Sequence of chain 1.C:
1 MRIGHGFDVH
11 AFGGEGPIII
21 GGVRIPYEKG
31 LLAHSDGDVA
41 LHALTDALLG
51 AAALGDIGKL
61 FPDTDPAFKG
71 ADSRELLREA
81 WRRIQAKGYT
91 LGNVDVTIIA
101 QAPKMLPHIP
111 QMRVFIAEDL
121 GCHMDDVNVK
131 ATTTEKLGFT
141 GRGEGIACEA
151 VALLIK

Sequence of chain 1.B:
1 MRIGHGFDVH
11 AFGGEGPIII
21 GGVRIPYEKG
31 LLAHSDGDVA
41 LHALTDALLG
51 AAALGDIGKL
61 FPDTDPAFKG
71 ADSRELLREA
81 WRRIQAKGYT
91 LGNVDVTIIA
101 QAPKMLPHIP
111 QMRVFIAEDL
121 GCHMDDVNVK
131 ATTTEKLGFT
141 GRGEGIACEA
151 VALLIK

Binding-site contacts:
Ligand atom PA contacts residue PHE139 of chain 1.B at 3.8 Å.
Ligand atom PB contacts residue ARG142 of chain 1.A at 3.6 Å.
Ligand atom O2B contacts residue ARG142 of chain 1.A at 3.1 Å (salt-bridge).
Ligand atom C5 contacts residue PHE7 of chain 1.C at 3.5 Å (hydrophobic).
Ligand atom O1B contacts residue ARG142 of chain 1.A at 2.7 Å (salt-bridge).
Ligand atom C1 contacts residue PHE139 of chain 1.C at 3.6 Å (hydrophobic).
Ligand atom O2B contacts residue GLY138 of chain 1.A at 3.6 Å.
Ligand atom O3B contacts residue GLY138 of chain 1.C at 3.2 Å.
Ligand atom O1A contacts residue PHE139 of chain 1.B at 3.9 Å.
Ligand atom O3A contacts residue GLY138 of chain 1.A at 3.4 Å.
Ligand atom C1 contacts residue PHE139 of chain 1.A at 3.5 Å (hydrophobic).
Ligand atom O1A contacts residue PHE139 of chain 1.C at 3.1 Å.
Ligand atom O3B contacts residue PHE139 of chain 1.B at 3.4 Å (h-bond).
Ligand atom O3B contacts residue ARG142 of chain 1.C at 3.6 Å (salt-bridge).
Ligand atom C10 contacts residue PHE7 of chain 1.B at 3.9 Å (hydrophobic).
Ligand atom C9 contacts residue PHE7 of chain 1.B at 3.6 Å (hydrophobic).
Ligand atom C7 contacts residue PHE7 of chain 1.A at 3.8 Å (hydrophobic).
Ligand atom O1 contacts residue PHE139 of chain 1.A at 3.2 Å.
Ligand atom PB contacts residue ARG142 of chain 1.B at 3.8 Å.
Ligand atom C2 contacts residue PHE139 of chain 1.C at 3.4 Å (hydrophobic).
Ligand atom O3A contacts residue PHE139 of chain 1.A at 3.6 Å (h-bond).
Ligand atom C9 contacts residue PHE7 of chain 1.A at 4.0 Å (hydrophobic).
Ligand atom O2B contacts residue ARG142 of chain 1.C at 2.7 Å (salt-bridge).
Ligand atom C6 contacts residue PHE7 of chain 1.C at 3.8 Å (hydrophobic).
Ligand atom C1 contacts residue GLY138 of chain 1.A at 3.6 Å.
Ligand atom O2A contacts residue PHE139 of chain 1.B at 2.7 Å (h-bond).
Ligand atom O1A contacts residue GLY138 of chain 1.C at 3.5 Å.
Ligand atom PA contacts residue GLY138 of chain 1.B at 3.8 Å.
Ligand atom O2B contacts residue PHE139 of chain 1.C at 3.7 Å.
Ligand atom O1B contacts residue GLY138 of chain 1.B at 3.6 Å.
Ligand atom O3A contacts residue GLY138 of chain 1.B at 3.6 Å.
Ligand atom O2A contacts residue GLY138 of chain 1.B at 3.0 Å.
Ligand atom PB contacts residue ARG142 of chain 1.C at 3.7 Å.
Ligand atom C4 contacts residue PHE139 of chain 1.A at 4.0 Å (hydrophobic).
Ligand atom C10 contacts residue GLU149 of chain 1.C at 3.6 Å.
Ligand atom C9 contacts residue ILE99 of chain 1.B at 3.8 Å (hydrophobic).
Ligand atom O3A contacts residue ARG142 of chain 1.A at 4.0 Å.
Ligand atom O1B contacts residue ARG142 of chain 1.B at 2.8 Å (salt-bridge).
Ligand atom O3B contacts residue ARG142 of chain 1.B at 3.0 Å (salt-bridge).
Ligand atom C4 contacts residue THR140 of chain 1.A at 3.3 Å.

Sequence of chain 1.A:
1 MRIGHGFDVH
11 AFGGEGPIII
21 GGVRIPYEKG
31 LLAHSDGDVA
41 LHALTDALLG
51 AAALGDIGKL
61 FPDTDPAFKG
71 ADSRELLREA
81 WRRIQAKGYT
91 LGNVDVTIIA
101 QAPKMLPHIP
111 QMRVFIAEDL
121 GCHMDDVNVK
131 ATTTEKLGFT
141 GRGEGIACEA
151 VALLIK

A small-molecule ligand and the protein it binds are described below.
Small molecule (SMILES): CC(C)=CCC/C(C)=C/CO[P](=O)(O)OP(=O)(O)O